Sequence of chain 1.B:
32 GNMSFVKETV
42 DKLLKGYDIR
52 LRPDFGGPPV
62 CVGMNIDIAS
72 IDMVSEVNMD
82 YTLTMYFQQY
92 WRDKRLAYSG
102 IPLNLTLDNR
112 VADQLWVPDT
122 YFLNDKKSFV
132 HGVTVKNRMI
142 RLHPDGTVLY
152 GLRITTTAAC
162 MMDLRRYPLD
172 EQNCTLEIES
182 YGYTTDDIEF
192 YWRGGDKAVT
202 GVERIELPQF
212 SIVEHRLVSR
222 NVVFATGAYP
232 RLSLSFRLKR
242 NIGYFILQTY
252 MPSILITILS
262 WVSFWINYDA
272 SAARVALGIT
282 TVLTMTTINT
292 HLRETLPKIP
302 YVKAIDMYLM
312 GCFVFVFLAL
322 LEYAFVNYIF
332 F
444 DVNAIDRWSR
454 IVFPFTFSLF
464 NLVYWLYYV

Binding-site contacts:
Ligand atom O5 contacts residue ASN174 of chain 1.B at 2.4 Å (h-bond).
Ligand atom C1 contacts residue ASN174 of chain 1.B at 1.4 Å.
Ligand atom C8 contacts residue ARG238 of chain 1.B at 3.4 Å.
Ligand atom O5 contacts residue VAL219 of chain 1.B at 3.6 Å.
Ligand atom O7 contacts residue ASN174 of chain 1.B at 3.2 Å (h-bond).
Ligand atom C3 contacts residue ASN174 of chain 1.B at 3.8 Å.
Ligand atom C8 contacts residue ASN174 of chain 1.B at 3.6 Å.
Ligand atom N2 contacts residue ARG217 of chain 1.B at 4.0 Å.
Ligand atom O7 contacts residue VAL219 of chain 1.B at 3.8 Å.
Ligand atom C5 contacts residue ASN174 of chain 1.B at 3.6 Å.
Ligand atom N2 contacts residue SER236 of chain 1.B at 3.0 Å (h-bond).
Ligand atom C1 contacts residue SER236 of chain 1.B at 4.1 Å.
Ligand atom C2 contacts residue VAL219 of chain 1.B at 3.9 Å (hydrophobic).
Ligand atom O7 contacts residue ARG217 of chain 1.B at 3.9 Å.
Ligand atom O4 contacts residue VAL219 of chain 1.B at 3.9 Å.
Ligand atom C7 contacts residue ARG221 of chain 1.B at 3.5 Å.
Ligand atom O5 contacts residue ARG221 of chain 1.B at 4.2 Å.
Ligand atom C7 contacts residue SER236 of chain 1.B at 3.9 Å.
Ligand atom O3 contacts residue SER236 of chain 1.B at 3.9 Å.
Ligand atom O6 contacts residue ARG217 of chain 1.B at 3.4 Å (salt-bridge).
Ligand atom C6 contacts residue ARG221 of chain 1.B at 4.1 Å.
Ligand atom C1 contacts residue THR176 of chain 1.B at 4.1 Å.
Ligand atom C3 contacts residue SER236 of chain 1.B at 3.6 Å.
Ligand atom C1 contacts residue VAL219 of chain 1.B at 4.1 Å (hydrophobic).
Ligand atom C7 contacts residue ARG217 of chain 1.B at 4.0 Å.
Ligand atom C2 contacts residue SER236 of chain 1.B at 3.8 Å.
Ligand atom C7 contacts residue ARG238 of chain 1.B at 4.1 Å.
Ligand atom C8 contacts residue SER236 of chain 1.B at 3.8 Å.
Ligand atom C6 contacts residue SER220 of chain 1.B at 3.7 Å.
Ligand atom C1 contacts residue ARG221 of chain 1.B at 4.1 Å.
Ligand atom C8 contacts residue ARG217 of chain 1.B at 4.0 Å.
Ligand atom O7 contacts residue ARG221 of chain 1.B at 3.9 Å.
Ligand atom C8 contacts residue ARG221 of chain 1.B at 3.4 Å.
Ligand atom N2 contacts residue ASN174 of chain 1.B at 2.9 Å (h-bond).
Ligand atom O7 contacts residue ARG238 of chain 1.B at 3.9 Å.
Ligand atom O3 contacts residue ARG217 of chain 1.B at 3.4 Å.
Ligand atom N2 contacts residue ARG221 of chain 1.B at 3.4 Å (salt-bridge).
Ligand atom C7 contacts residue ASN174 of chain 1.B at 3.2 Å.
Ligand atom C2 contacts residue ASN174 of chain 1.B at 2.5 Å.
Ligand atom O3 contacts residue ARG221 of chain 1.B at 3.2 Å (salt-bridge).

A small-molecule ligand and the protein it binds are described below.
Small molecule (SMILES): CC(=O)N[C@H]1[C@H](O[C@H]2[C@H](O)[C@@H](NC(C)=O)CO[C@@H]2CO)O[C@H](CO)[C@@H](O[C@@H]2O[C@H](CO[C@H]3O[C@H](CO)[C@@H](O)[C@H](O)[C@@H]3O)[C@@H](O)[C@H](O[C@H]3O[C@H](CO)[C@@H](O)[C@H](O)[C@@H]3O)[C@@H]2O)[C@@H]1O